Sequence of chain 1.B:
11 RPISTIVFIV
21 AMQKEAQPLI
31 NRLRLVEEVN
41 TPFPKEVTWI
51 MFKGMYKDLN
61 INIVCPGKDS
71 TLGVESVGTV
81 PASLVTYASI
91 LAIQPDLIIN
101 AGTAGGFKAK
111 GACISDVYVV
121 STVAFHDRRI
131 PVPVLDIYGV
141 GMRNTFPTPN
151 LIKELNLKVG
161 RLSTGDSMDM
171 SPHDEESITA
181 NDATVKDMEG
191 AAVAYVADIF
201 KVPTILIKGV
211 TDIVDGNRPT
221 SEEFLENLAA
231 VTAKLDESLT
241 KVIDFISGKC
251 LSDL

A small-molecule ligand and the protein it binds are described below.
Small molecule (SMILES): Nc1ncnc2[nH]cnc12

Binding-site contacts:
Ligand atom N9 contacts residue ALA104 of chain 1.B at 3.8 Å.
Ligand atom C4 contacts residue ALA104 of chain 1.B at 4.1 Å (hydrophobic).
Ligand atom C6 contacts residue GLY105 of chain 1.B at 3.9 Å.
Ligand atom C5 contacts residue LYS186 of chain 1.B at 4.3 Å.
Ligand atom C8 contacts residue THR211 of chain 1.B at 3.6 Å.
Ligand atom C2 contacts residue LYS186 of chain 1.B at 3.7 Å.
Ligand atom C2 contacts residue MET168 of chain 1.B at 4.3 Å (hydrophobic).
Ligand atom C4 contacts residue LYS186 of chain 1.B at 4.1 Å.
Ligand atom N1 contacts residue MET168 of chain 1.B at 3.6 Å (h-bond).
Ligand atom C8 contacts residue PHE224 of chain 1.B at 3.6 Å (hydrophobic).
Ligand atom N9 contacts residue PHE224 of chain 1.B at 4.4 Å.
Ligand atom C4 contacts residue GLY105 of chain 1.B at 4.1 Å.
Ligand atom N7 contacts residue PHE224 of chain 1.B at 4.1 Å.
Ligand atom N3 contacts residue MET188 of chain 1.B at 3.8 Å.
Ligand atom N9 contacts residue THR103 of chain 1.B at 4.0 Å.
Ligand atom C6 contacts residue LYS186 of chain 1.B at 4.3 Å.
Ligand atom N6 contacts residue MET168 of chain 1.B at 4.0 Å.
Ligand atom C2 contacts residue MET188 of chain 1.B at 3.9 Å (hydrophobic).
Ligand atom N1 contacts residue LYS186 of chain 1.B at 3.2 Å (salt-bridge).
Ligand atom N7 contacts residue THR211 of chain 1.B at 3.9 Å.
Ligand atom N7 contacts residue ASP212 of chain 1.B at 4.1 Å.
Ligand atom N3 contacts residue LYS186 of chain 1.B at 3.9 Å.
Ligand atom C6 contacts residue ASP212 of chain 1.B at 4.4 Å.
Ligand atom C5 contacts residue ALA104 of chain 1.B at 3.9 Å (hydrophobic).
Ligand atom N6 contacts residue ASP212 of chain 1.B at 3.2 Å (salt-bridge).
Ligand atom C8 contacts residue GLY105 of chain 1.B at 4.2 Å.
Ligand atom C5 contacts residue GLY105 of chain 1.B at 3.6 Å.
Ligand atom N6 contacts residue GLY105 of chain 1.B at 3.7 Å.
Ligand atom C8 contacts residue ALA104 of chain 1.B at 3.7 Å (hydrophobic).
Ligand atom N3 contacts residue ASP187 of chain 1.B at 3.7 Å.
Ligand atom N6 contacts residue VAL214 of chain 1.B at 3.5 Å.
Ligand atom C2 contacts residue SER167 of chain 1.B at 4.4 Å.
Ligand atom N7 contacts residue GLY105 of chain 1.B at 3.7 Å.
Ligand atom C2 contacts residue ASP187 of chain 1.B at 3.8 Å.
Ligand atom C8 contacts residue THR103 of chain 1.B at 4.3 Å.
Ligand atom N7 contacts residue ALA104 of chain 1.B at 3.6 Å.
Ligand atom C6 contacts residue MET168 of chain 1.B at 4.0 Å (hydrophobic).
Ligand atom N9 contacts residue GLY105 of chain 1.B at 4.4 Å.